Sequence of chain 1.E:
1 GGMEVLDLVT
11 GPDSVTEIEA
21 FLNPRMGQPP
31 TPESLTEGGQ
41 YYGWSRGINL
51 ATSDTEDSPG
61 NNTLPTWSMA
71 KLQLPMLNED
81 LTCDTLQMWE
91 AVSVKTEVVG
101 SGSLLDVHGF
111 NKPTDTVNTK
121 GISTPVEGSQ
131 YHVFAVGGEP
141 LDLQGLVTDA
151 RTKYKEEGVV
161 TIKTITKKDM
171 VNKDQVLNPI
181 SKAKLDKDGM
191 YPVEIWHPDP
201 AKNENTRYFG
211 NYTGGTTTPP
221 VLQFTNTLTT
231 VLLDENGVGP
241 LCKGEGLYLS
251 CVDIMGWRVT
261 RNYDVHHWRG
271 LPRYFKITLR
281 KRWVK

Binding-site contacts:
Ligand atom O1A contacts residue HIS267 of chain 1.D at 3.4 Å.
Ligand atom C1 contacts residue GLY47 of chain 1.D at 3.9 Å.
Ligand atom C4 contacts residue HIS267 of chain 1.D at 3.4 Å.
Ligand atom O1A contacts residue ARG46 of chain 1.D at 3.2 Å (salt-bridge).
Ligand atom O1A contacts residue GLY47 of chain 1.D at 2.9 Å (h-bond).
Ligand atom O1A contacts residue LYS155 of chain 1.D at 3.5 Å (salt-bridge).
Ligand atom C8 contacts residue ASN49 of chain 1.D at 4.0 Å.
Ligand atom O9 contacts residue LEU50 of chain 1.D at 2.7 Å (h-bond).
Ligand atom C6 contacts residue TYR41 of chain 1.D at 3.6 Å (hydrophobic).
Ligand atom O8 contacts residue SER58 of chain 1.D at 3.4 Å (h-bond).
Ligand atom C11 contacts residue GLU56 of chain 1.D at 3.9 Å.
Ligand atom C6 contacts residue THR63 of chain 1.D at 3.5 Å.
Ligand atom C5 contacts residue TYR41 of chain 1.D at 3.6 Å (hydrophobic).
Ligand atom C6 contacts residue GLY47 of chain 1.D at 3.5 Å.
Ligand atom O9 contacts residue ASN49 of chain 1.D at 3.1 Å (h-bond).
Ligand atom O8 contacts residue ASN49 of chain 1.D at 3.2 Å (h-bond).
Ligand atom O4 contacts residue THR260 of chain 1.D at 3.6 Å.
Ligand atom O1B contacts residue ARG46 of chain 1.D at 2.9 Å (salt-bridge).
Ligand atom O8 contacts residue ARG46 of chain 1.D at 3.8 Å.
Ligand atom C3 contacts residue GLY47 of chain 1.D at 4.0 Å.
Ligand atom C1 contacts residue ARG46 of chain 1.D at 3.6 Å.
Ligand atom C9 contacts residue LEU50 of chain 1.D at 3.4 Å (hydrophobic).
Ligand atom C3 contacts residue HIS267 of chain 1.D at 3.6 Å.
Ligand atom O6 contacts residue THR63 of chain 1.D at 4.0 Å.
Ligand atom C10 contacts residue TYR41 of chain 1.D at 3.9 Å (hydrophobic).
Ligand atom O6 contacts residue ASN62 of chain 1.D at 3.0 Å (h-bond).
Ligand atom C5 contacts residue GLY47 of chain 1.D at 4.0 Å.
Ligand atom C4 contacts residue TYR41 of chain 1.D at 3.7 Å (hydrophobic).
Ligand atom C6 contacts residue ASN62 of chain 1.D at 3.5 Å.
Ligand atom C4 contacts residue GLY47 of chain 1.D at 3.4 Å.
Ligand atom N5 contacts residue TYR41 of chain 1.D at 2.9 Å (h-bond).
Ligand atom O4 contacts residue GLY47 of chain 1.D at 2.5 Å (h-bond).
Ligand atom O10 contacts residue ASN262 of chain 1.D at 3.5 Å (h-bond).
Ligand atom C3 contacts residue VAL265 of chain 1.D at 4.0 Å (hydrophobic).
Ligand atom C1 contacts residue LYS155 of chain 1.D at 3.7 Å.
Ligand atom O1B contacts residue LYS155 of chain 1.D at 3.2 Å (salt-bridge).
Ligand atom C9 contacts residue THR52 of chain 1.D at 3.6 Å.
Ligand atom C11 contacts residue TYR41 of chain 1.D at 4.1 Å (hydrophobic).
Ligand atom C11 contacts residue ASP54 of chain 1.E at 3.7 Å.
Ligand atom O4 contacts residue HIS267 of chain 1.D at 2.7 Å (h-bond).

This small molecule binds to this protein.
Small molecule (SMILES): CC(=O)N[C@@H]1[C@@H](O[C@@H]2O[C@H](CO)[C@H](O)[C@H](O[C@]3(C(=O)O)C[C@H](O)[C@@H](NC(C)=O)[C@H]([C@H](O)[C@H](O)CO)O3)[C@H]2O)[C@H](O)[C@@H](CO[C@]2(C(=O)O)C[C@H](O)[C@@H](NC(C)=O)[C@H]([C@H](O)[C@H](O)CO)O2)O[C@H]1O

Sequence of chain 1.D:
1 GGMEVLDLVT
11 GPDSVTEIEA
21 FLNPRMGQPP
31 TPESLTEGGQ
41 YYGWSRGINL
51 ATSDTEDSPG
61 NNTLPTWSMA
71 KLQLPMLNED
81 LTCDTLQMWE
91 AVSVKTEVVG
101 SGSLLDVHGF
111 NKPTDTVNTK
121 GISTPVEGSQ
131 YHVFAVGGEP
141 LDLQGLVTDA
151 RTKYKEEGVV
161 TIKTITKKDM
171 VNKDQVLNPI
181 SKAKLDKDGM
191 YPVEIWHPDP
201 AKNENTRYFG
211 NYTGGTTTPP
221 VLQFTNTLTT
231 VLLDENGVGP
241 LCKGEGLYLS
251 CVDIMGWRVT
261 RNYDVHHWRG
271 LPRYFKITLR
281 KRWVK